Binding-site contacts:
Ligand atom N1 contacts residue TYR221 of chain 1.F at 4.0 Å.
Ligand atom N6 contacts residue ASP258 of chain 1.F at 2.8 Å (salt-bridge).
Ligand atom C5 contacts residue VAL232 of chain 1.F at 3.8 Å (hydrophobic).
Ligand atom N1 contacts residue VAL232 of chain 1.F at 3.8 Å.
Ligand atom N9 contacts residue VAL232 of chain 1.F at 4.0 Å.
Ligand atom C6 contacts residue LEU215 of chain 1.F at 3.4 Å (hydrophobic).
Ligand atom N3 contacts residue VAL232 of chain 1.F at 3.5 Å (h-bond).
Ligand atom N3 contacts residue GLY233 of chain 1.F at 3.5 Å.
Ligand atom N7 contacts residue ASP258 of chain 1.F at 2.7 Å (salt-bridge).
Ligand atom C8 contacts residue GLY138 of chain 1.F at 3.7 Å.
Ligand atom C8 contacts residue ASP258 of chain 1.F at 3.6 Å.
Ligand atom N7 contacts residue GLY138 of chain 1.F at 3.2 Å (h-bond).
Ligand atom N6 contacts residue LEU215 of chain 1.F at 3.6 Å.
Ligand atom N1 contacts residue GLU216 of chain 1.F at 2.5 Å (salt-bridge).
Ligand atom C4 contacts residue GLY138 of chain 1.F at 3.9 Å.
Ligand atom C2 contacts residue GLU216 of chain 1.F at 3.2 Å.
Ligand atom N1 contacts residue LEU215 of chain 1.F at 3.6 Å.
Ligand atom C8 contacts residue THR257 of chain 1.F at 3.5 Å.
Ligand atom C8 contacts residue ALA137 of chain 1.F at 3.5 Å (hydrophobic).
Ligand atom N3 contacts residue MSE234 of chain 1.F at 3.5 Å.
Ligand atom C5 contacts residue ASP258 of chain 1.F at 3.8 Å.
Ligand atom C8 contacts residue ALA136 of chain 1.F at 3.8 Å (hydrophobic).
Ligand atom C4 contacts residue VAL232 of chain 1.F at 3.5 Å (hydrophobic).
Ligand atom N6 contacts residue CYS260 of chain 1.F at 3.5 Å (h-bond).
Ligand atom N6 contacts residue GLY138 of chain 1.F at 3.7 Å.
Ligand atom C5 contacts residue LEU215 of chain 1.F at 3.8 Å (hydrophobic).
Ligand atom C2 contacts residue VAL232 of chain 1.F at 3.8 Å (hydrophobic).
Ligand atom N7 contacts residue ALA137 of chain 1.F at 3.4 Å.
Ligand atom C6 contacts residue GLU216 of chain 1.F at 3.5 Å.
Ligand atom C6 contacts residue ASP258 of chain 1.F at 3.8 Å.
Ligand atom N7 contacts residue THR257 of chain 1.F at 3.7 Å.
Ligand atom N6 contacts residue TYR221 of chain 1.F at 3.0 Å (h-bond).
Ligand atom N9 contacts residue ALA136 of chain 1.F at 3.4 Å (h-bond).
Ligand atom C5 contacts residue GLY138 of chain 1.F at 3.4 Å.
Ligand atom C6 contacts residue TYR221 of chain 1.F at 4.0 Å (hydrophobic).
Ligand atom N6 contacts residue GLU216 of chain 1.F at 3.6 Å (salt-bridge).
Ligand atom N9 contacts residue ALA137 of chain 1.F at 3.8 Å.
Ligand atom C5 contacts residue ALA137 of chain 1.F at 4.0 Å (hydrophobic).
Ligand atom C2 contacts residue MSE234 of chain 1.F at 3.4 Å.
Ligand atom C6 contacts residue GLY138 of chain 1.F at 3.9 Å.

Sequence of chain 1.F:
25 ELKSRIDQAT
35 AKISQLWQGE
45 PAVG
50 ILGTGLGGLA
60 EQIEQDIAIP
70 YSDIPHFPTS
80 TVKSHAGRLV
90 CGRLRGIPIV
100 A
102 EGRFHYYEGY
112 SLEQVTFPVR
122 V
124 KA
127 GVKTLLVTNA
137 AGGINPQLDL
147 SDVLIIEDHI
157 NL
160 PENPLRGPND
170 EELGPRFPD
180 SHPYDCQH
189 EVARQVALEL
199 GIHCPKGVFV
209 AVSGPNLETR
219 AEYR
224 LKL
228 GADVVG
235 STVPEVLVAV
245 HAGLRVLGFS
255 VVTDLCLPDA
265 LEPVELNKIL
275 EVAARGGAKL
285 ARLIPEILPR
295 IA

This small molecule binds to this protein.
Small molecule (SMILES): Nc1ncnc2[nH]cnc12